The small molecule below binds the protein below.
Small molecule (SMILES): COC(=O)[C@@H](N)Cc1c[nH]c[nH+]1

Sequence of chain 1.C:
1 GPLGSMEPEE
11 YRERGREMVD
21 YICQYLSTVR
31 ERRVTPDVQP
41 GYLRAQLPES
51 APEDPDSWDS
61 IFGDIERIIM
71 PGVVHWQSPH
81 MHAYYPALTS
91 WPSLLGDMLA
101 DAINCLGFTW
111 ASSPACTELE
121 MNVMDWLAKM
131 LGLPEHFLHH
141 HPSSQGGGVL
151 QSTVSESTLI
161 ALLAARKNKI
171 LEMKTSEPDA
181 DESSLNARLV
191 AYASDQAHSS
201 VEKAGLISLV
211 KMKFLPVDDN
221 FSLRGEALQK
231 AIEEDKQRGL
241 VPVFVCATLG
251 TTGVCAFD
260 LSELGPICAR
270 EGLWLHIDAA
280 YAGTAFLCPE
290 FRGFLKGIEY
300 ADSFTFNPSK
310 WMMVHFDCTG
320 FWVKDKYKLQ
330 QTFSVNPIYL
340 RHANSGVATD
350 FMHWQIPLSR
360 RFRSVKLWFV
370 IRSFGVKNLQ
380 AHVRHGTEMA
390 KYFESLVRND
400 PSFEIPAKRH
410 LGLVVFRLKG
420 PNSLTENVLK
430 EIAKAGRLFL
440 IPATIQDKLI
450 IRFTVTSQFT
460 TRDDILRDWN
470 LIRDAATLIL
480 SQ

Binding-site contacts:
Ligand atom N contacts residue LEU357 of chain 1.C at 3.9 Å.
Ligand atom NE2 contacts residue LYS309 of chain 1.D at 3.5 Å (salt-bridge).
Ligand atom CD2 contacts residue LYS309 of chain 1.D at 3.6 Å.
Ligand atom CM contacts residue TYR338 of chain 1.C at 3.4 Å (hydrophobic).
Ligand atom CE1 contacts residue TRP76 of chain 1.D at 3.8 Å (hydrophobic).
Ligand atom O contacts residue TYR338 of chain 1.C at 3.8 Å.
Ligand atom ND1 contacts residue TYR84 of chain 1.D at 3.5 Å.
Ligand atom N contacts residue PLP1 of chain 1.M at 1.2 Å.
Ligand atom CB contacts residue PLP1 of chain 1.M at 3.5 Å.
Ligand atom O contacts residue HIS198 of chain 1.D at 3.2 Å (h-bond).
Ligand atom CD2 contacts residue SER358 of chain 1.C at 3.4 Å.
Ligand atom CG contacts residue PLP1 of chain 1.M at 3.9 Å.
Ligand atom OXT contacts residue TYR84 of chain 1.D at 3.5 Å.
Ligand atom C contacts residue PLP1 of chain 1.M at 3.3 Å.
Ligand atom O contacts residue LEU339 of chain 1.C at 3.7 Å.
Ligand atom ND1 contacts residue LYS309 of chain 1.D at 4.0 Å.
Ligand atom CM contacts residue TYR84 of chain 1.D at 3.9 Å (hydrophobic).
Ligand atom CB contacts residue TYR84 of chain 1.D at 4.0 Å (hydrophobic).
Ligand atom NE2 contacts residue LEU106 of chain 1.C at 3.3 Å.
Ligand atom ND1 contacts residue TRP76 of chain 1.D at 4.1 Å.
Ligand atom C contacts residue THR252 of chain 1.D at 3.9 Å.
Ligand atom CE1 contacts residue LEU106 of chain 1.C at 4.1 Å (hydrophobic).
Ligand atom N contacts residue LYS309 of chain 1.D at 4.1 Å.
Ligand atom CB contacts residue LEU357 of chain 1.C at 3.9 Å (hydrophobic).
Ligand atom OXT contacts residue THR252 of chain 1.D at 3.8 Å.
Ligand atom O contacts residue PLP1 of chain 1.M at 3.5 Å.
Ligand atom CM contacts residue ILE440 of chain 1.D at 3.7 Å (hydrophobic).
Ligand atom CD2 contacts residue LEU106 of chain 1.C at 3.5 Å (hydrophobic).
Ligand atom NE2 contacts residue PRO86 of chain 1.D at 4.0 Å.
Ligand atom CE1 contacts residue LYS309 of chain 1.D at 3.8 Å.
Ligand atom O contacts residue THR252 of chain 1.D at 3.9 Å.
Ligand atom CB contacts residue PHE108 of chain 1.C at 3.8 Å (hydrophobic).
Ligand atom CG contacts residue TYR84 of chain 1.D at 4.1 Å (hydrophobic).
Ligand atom ND1 contacts residue TYR85 of chain 1.D at 3.1 Å (h-bond).
Ligand atom CE1 contacts residue PRO86 of chain 1.D at 3.3 Å (hydrophobic).
Ligand atom CE1 contacts residue TYR85 of chain 1.D at 3.0 Å (hydrophobic).
Ligand atom O contacts residue LEU357 of chain 1.C at 3.8 Å.
Ligand atom CA contacts residue PLP1 of chain 1.M at 2.4 Å.
Ligand atom CM contacts residue THR252 of chain 1.D at 3.6 Å.
Ligand atom N contacts residue HIS198 of chain 1.D at 3.5 Å (h-bond).

Sequence of chain 1.D:
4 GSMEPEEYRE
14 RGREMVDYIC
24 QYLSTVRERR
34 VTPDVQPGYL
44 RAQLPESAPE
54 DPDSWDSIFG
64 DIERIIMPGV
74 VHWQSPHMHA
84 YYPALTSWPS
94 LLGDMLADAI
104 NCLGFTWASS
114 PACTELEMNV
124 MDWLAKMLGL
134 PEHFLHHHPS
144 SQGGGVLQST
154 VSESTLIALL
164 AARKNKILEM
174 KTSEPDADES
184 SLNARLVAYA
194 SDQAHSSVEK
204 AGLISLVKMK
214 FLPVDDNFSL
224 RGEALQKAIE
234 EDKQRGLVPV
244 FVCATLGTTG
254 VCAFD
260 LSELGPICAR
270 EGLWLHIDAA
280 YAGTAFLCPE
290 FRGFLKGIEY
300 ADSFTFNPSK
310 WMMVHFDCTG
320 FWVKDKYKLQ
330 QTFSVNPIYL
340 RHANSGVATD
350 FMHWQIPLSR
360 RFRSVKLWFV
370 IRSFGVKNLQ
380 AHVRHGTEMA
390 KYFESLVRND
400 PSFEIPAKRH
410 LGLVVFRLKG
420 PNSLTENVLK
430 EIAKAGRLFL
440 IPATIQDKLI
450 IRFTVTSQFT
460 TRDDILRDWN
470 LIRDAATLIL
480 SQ